Binding-site contacts:
Ligand atom O2 contacts residue GLY98 of chain 2.A at 3.6 Å.
Ligand atom C4 contacts residue ARG228 of chain 2.A at 3.7 Å.
Ligand atom N1 contacts residue TYR100 of chain 2.A at 3.2 Å.
Ligand atom O5 contacts residue TYR100 of chain 2.A at 4.1 Å.
Ligand atom C11 contacts residue TYR100 of chain 2.A at 3.5 Å (hydrophobic).
Ligand atom C1 contacts residue LEU99 of chain 2.A at 3.6 Å (hydrophobic).
Ligand atom N1 contacts residue LEU99 of chain 2.A at 4.0 Å.
Ligand atom O6 contacts residue TYR100 of chain 2.A at 3.2 Å (h-bond).
Ligand atom C5 contacts residue ASP208 of chain 2.A at 3.9 Å.
Ligand atom C11 contacts residue TYR12 of chain 2.A at 2.9 Å (hydrophobic).
Ligand atom O6 contacts residue ALA207 of chain 2.A at 3.2 Å.
Ligand atom C6 contacts residue TYR100 of chain 2.A at 4.0 Å (hydrophobic).
Ligand atom C8 contacts residue LEU99 of chain 2.A at 3.6 Å (hydrophobic).
Ligand atom N1 contacts residue TYR12 of chain 2.A at 3.2 Å (h-bond).
Ligand atom O4 contacts residue TYR12 of chain 2.A at 3.9 Å.
Ligand atom C5 contacts residue TYR12 of chain 2.A at 4.1 Å (hydrophobic).
Ligand atom C6 contacts residue TYR12 of chain 2.A at 3.8 Å (hydrophobic).
Ligand atom O4 contacts residue ASP208 of chain 2.A at 2.7 Å (salt-bridge).
Ligand atom O6 contacts residue ASP208 of chain 2.A at 2.6 Å (salt-bridge).
Ligand atom C4 contacts residue ASN14 of chain 2.A at 3.9 Å.
Ligand atom O5 contacts residue LEU99 of chain 2.A at 3.1 Å (h-bond).
Ligand atom O6 contacts residue LEU99 of chain 2.A at 3.3 Å (h-bond).
Ligand atom C14 contacts residue LEU99 of chain 2.A at 3.8 Å (hydrophobic).
Ligand atom C5 contacts residue LEU99 of chain 2.A at 4.2 Å (hydrophobic).
Ligand atom C3 contacts residue ASN14 of chain 2.A at 4.1 Å.
Ligand atom C4 contacts residue ASP208 of chain 2.A at 3.2 Å.
Ligand atom C9 contacts residue LEU99 of chain 2.A at 3.5 Å (hydrophobic).
Ligand atom O4 contacts residue ASN14 of chain 2.A at 2.7 Å (h-bond).
Ligand atom O6 contacts residue GLY98 of chain 2.A at 3.4 Å.
Ligand atom C12 contacts residue LEU99 of chain 2.A at 3.6 Å (hydrophobic).
Ligand atom O2 contacts residue LEU99 of chain 2.A at 3.4 Å (h-bond).
Ligand atom O3 contacts residue ARG228 of chain 2.A at 2.9 Å (salt-bridge).
Ligand atom O3 contacts residue GLY227 of chain 2.A at 3.5 Å.
Ligand atom O5 contacts residue GLY98 of chain 2.A at 4.2 Å.
Ligand atom C10 contacts residue LEU99 of chain 2.A at 3.9 Å (hydrophobic).
Ligand atom C6 contacts residue ASP208 of chain 2.A at 3.3 Å.
Ligand atom C6 contacts residue ALA207 of chain 2.A at 3.4 Å (hydrophobic).
Ligand atom O4 contacts residue ARG228 of chain 2.A at 3.2 Å.
Ligand atom C3 contacts residue ARG228 of chain 2.A at 3.9 Å.
Ligand atom C13 contacts residue LEU99 of chain 2.A at 4.0 Å (hydrophobic).

Sequence of chain 2.A:
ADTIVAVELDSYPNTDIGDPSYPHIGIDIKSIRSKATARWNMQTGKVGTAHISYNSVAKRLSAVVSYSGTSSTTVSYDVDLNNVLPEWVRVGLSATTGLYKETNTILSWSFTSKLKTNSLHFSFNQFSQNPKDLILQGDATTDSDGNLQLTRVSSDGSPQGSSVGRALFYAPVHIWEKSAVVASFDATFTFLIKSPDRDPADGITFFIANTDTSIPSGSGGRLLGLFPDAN

A protein and the small-molecule ligand that binds it are described below.
Small molecule (SMILES): OC[C@H]1O[C@H](Oc2c[nH]c3ccc(Br)c(Cl)c23)[C@@H](O)[C@@H](O)[C@@H]1O